The protein below binds the small molecule below.
Small molecule (SMILES): COc1cc(OC)c(-n2nnc(S(=O)(=O)c3ccc(C(C)(C)C)cc3)c2C)cc1C

Sequence of chain 1.B:
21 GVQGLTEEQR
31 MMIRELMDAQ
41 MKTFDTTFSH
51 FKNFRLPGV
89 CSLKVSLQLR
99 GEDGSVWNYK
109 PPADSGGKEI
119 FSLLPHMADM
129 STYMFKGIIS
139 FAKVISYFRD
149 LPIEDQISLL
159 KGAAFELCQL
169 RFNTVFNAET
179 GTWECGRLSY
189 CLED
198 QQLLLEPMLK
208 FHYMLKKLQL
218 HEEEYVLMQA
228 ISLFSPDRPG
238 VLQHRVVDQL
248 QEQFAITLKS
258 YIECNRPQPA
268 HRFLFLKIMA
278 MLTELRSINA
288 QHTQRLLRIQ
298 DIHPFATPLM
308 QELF

Binding-site contacts:
Ligand atom OAR contacts residue LEU310 of chain 1.B at 3.7 Å.
Ligand atom NAQ contacts residue HIS289 of chain 1.B at 3.6 Å.
Ligand atom NAQ contacts residue PHE163 of chain 1.B at 3.1 Å.
Ligand atom CAE contacts residue TRP181 of chain 1.B at 3.8 Å (hydrophobic).
Ligand atom NAP contacts residue GLN167 of chain 1.B at 3.9 Å.
Ligand atom NAQ contacts residue GLN167 of chain 1.B at 3.7 Å.
Ligand atom OAS contacts residue LEU293 of chain 1.B at 3.3 Å.
Ligand atom CAB contacts residue HIS289 of chain 1.B at 3.4 Å.
Ligand atom CAO contacts residue PHE311 of chain 1.B at 3.4 Å (hydrophobic).
Ligand atom OAR contacts residue ALA162 of chain 1.B at 3.7 Å.
Ligand atom CAY contacts residue PHE163 of chain 1.B at 3.4 Å (hydrophobic).
Ligand atom NAP contacts residue PHE163 of chain 1.B at 3.8 Å.
Ligand atom CAB contacts residue PHE163 of chain 1.B at 3.3 Å (hydrophobic).
Ligand atom OAS contacts residue HIS289 of chain 1.B at 3.3 Å (h-bond).
Ligand atom CAB contacts residue THR290 of chain 1.B at 3.4 Å.
Ligand atom CAK contacts residue MET205 of chain 1.B at 3.9 Å (hydrophobic).
Ligand atom CAN contacts residue SER129 of chain 1.B at 4.0 Å.
Ligand atom CAY contacts residue LEU293 of chain 1.B at 3.9 Å (hydrophobic).
Ligand atom OAR contacts residue PHE311 of chain 1.B at 3.9 Å.
Ligand atom CAD contacts residue MET307 of chain 1.B at 3.7 Å (hydrophobic).
Ligand atom CAA contacts residue ALA162 of chain 1.B at 3.6 Å (hydrophobic).
Ligand atom OAI contacts residue HIS289 of chain 1.B at 3.2 Å.
Ligand atom CAF contacts residue MET205 of chain 1.B at 3.9 Å (hydrophobic).
Ligand atom CAA contacts residue PHE311 of chain 1.B at 3.9 Å (hydrophobic).
Ligand atom CAZ contacts residue PHE163 of chain 1.B at 3.6 Å (hydrophobic).
Ligand atom NAP contacts residue HIS289 of chain 1.B at 3.1 Å.
Ligand atom OAH contacts residue MET125 of chain 1.B at 3.0 Å.
Ligand atom CBA contacts residue HIS289 of chain 1.B at 3.5 Å.
Ligand atom CAA contacts residue PHE163 of chain 1.B at 3.9 Å (hydrophobic).
Ligand atom NBB contacts residue PHE163 of chain 1.B at 3.8 Å.
Ligand atom CAO contacts residue PHE163 of chain 1.B at 3.8 Å (hydrophobic).
Ligand atom CAG contacts residue TRP181 of chain 1.B at 3.8 Å (hydrophobic).
Ligand atom CAV contacts residue MET125 of chain 1.B at 3.9 Å (hydrophobic).
Ligand atom CAF contacts residue TRP181 of chain 1.B at 3.4 Å (hydrophobic).
Ligand atom CAX contacts residue PHE311 of chain 1.B at 3.9 Å (hydrophobic).
Ligand atom CAL contacts residue MET125 of chain 1.B at 3.5 Å (hydrophobic).
Ligand atom CAJ contacts residue MET125 of chain 1.B at 3.5 Å (hydrophobic).
Ligand atom CAD contacts residue LEU293 of chain 1.B at 3.7 Å (hydrophobic).
Ligand atom CAU contacts residue LEU293 of chain 1.B at 3.8 Å (hydrophobic).
Ligand atom OAS contacts residue PHE163 of chain 1.B at 3.3 Å.